Binding-site contacts:
Ligand atom N3 contacts residue LEU81 of chain 5.A at 3.4 Å.
Ligand atom C4 contacts residue ASP313 of chain 5.A at 3.6 Å.
Ligand atom O2 contacts residue GLN156 of chain 5.A at 3.1 Å (h-bond).
Ligand atom N1 contacts residue HIS63 of chain 5.A at 3.9 Å.
Ligand atom O2 contacts residue HIS214 of chain 5.A at 3.6 Å.
Ligand atom O2 contacts residue LEU81 of chain 5.A at 3.5 Å.
Ligand atom N1 contacts residue TRP319 of chain 5.A at 3.8 Å.
Ligand atom N1 contacts residue GLN156 of chain 5.A at 3.0 Å (h-bond).
Ligand atom N3 contacts residue GLU217 of chain 5.A at 2.8 Å (salt-bridge).
Ligand atom N1 contacts residue PHE154 of chain 5.A at 3.8 Å.
Ligand atom N3 contacts residue HIS214 of chain 5.A at 3.5 Å.
Ligand atom C4 contacts residue FE1 of chain 5.B at 3.3 Å.
Ligand atom C2 contacts residue HIS214 of chain 5.A at 3.6 Å.
Ligand atom C6 contacts residue GLN156 of chain 5.A at 4.0 Å.
Ligand atom O4 contacts residue HIS214 of chain 5.A at 3.2 Å (h-bond).
Ligand atom N1 contacts residue HIS214 of chain 5.A at 4.1 Å.
Ligand atom O4 contacts residue FE1 of chain 5.B at 2.1 Å.
Ligand atom C4 contacts residue HIS246 of chain 5.A at 3.9 Å.
Ligand atom N3 contacts residue FE1 of chain 5.B at 3.9 Å.
Ligand atom C6 contacts residue HIS63 of chain 5.A at 3.4 Å.
Ligand atom O4 contacts residue HIS63 of chain 5.A at 3.6 Å.
Ligand atom C2 contacts residue PHE154 of chain 5.A at 3.9 Å (hydrophobic).
Ligand atom O2 contacts residue ILE183 of chain 5.A at 3.7 Å.
Ligand atom C2 contacts residue GLU217 of chain 5.A at 3.7 Å.
Ligand atom C4 contacts residue GLU217 of chain 5.A at 3.6 Å.
Ligand atom C5 contacts residue TRP319 of chain 5.A at 3.8 Å (hydrophobic).
Ligand atom C2 contacts residue GLN156 of chain 5.A at 3.8 Å.
Ligand atom O4 contacts residue HIS246 of chain 5.A at 2.8 Å (h-bond).
Ligand atom C5 contacts residue FE1 of chain 5.B at 3.3 Å.
Ligand atom O4 contacts residue GLU217 of chain 5.A at 3.7 Å.
Ligand atom C5 contacts residue HIS63 of chain 5.A at 3.5 Å.
Ligand atom O2 contacts residue GLU217 of chain 5.A at 3.7 Å.
Ligand atom O2 contacts residue PHE154 of chain 5.A at 3.5 Å.
Ligand atom O4 contacts residue HIS61 of chain 5.A at 3.8 Å.
Ligand atom O4 contacts residue ASP313 of chain 5.A at 2.9 Å (salt-bridge).
Ligand atom C6 contacts residue TRP319 of chain 5.A at 3.6 Å (hydrophobic).
Ligand atom C5 contacts residue ASP314 of chain 5.A at 3.6 Å.
Ligand atom C2 contacts residue LEU81 of chain 5.A at 3.6 Å (hydrophobic).
Ligand atom C5 contacts residue ASP313 of chain 5.A at 3.6 Å.
Ligand atom C6 contacts residue FE1 of chain 5.B at 3.8 Å.

Sequence of chain 5.A:
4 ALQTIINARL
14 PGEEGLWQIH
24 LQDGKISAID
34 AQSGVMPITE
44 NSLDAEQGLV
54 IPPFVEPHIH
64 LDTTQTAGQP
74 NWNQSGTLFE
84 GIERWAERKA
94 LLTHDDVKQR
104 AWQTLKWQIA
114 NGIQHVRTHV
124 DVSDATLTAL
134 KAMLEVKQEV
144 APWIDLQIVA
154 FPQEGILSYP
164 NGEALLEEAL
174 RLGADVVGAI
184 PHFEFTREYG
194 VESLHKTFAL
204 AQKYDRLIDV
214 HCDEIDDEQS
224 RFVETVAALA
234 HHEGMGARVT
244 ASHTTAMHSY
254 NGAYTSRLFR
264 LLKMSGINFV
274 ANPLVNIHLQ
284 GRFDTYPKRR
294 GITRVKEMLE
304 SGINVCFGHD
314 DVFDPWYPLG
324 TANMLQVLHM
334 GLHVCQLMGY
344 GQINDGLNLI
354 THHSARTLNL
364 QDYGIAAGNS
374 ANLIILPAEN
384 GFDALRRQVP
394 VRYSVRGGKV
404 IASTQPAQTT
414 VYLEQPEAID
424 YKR

This small molecule binds to this protein.
Small molecule (SMILES): O=C1NC=C[C@H](O)N1